Binding-site contacts:
Ligand atom C4 contacts residue ASN717 of chain 1.B at 4.2 Å.
Ligand atom C8 contacts residue LEU922 of chain 1.B at 3.6 Å (hydrophobic).
Ligand atom O6 contacts residue LEU922 of chain 1.B at 3.9 Å.
Ligand atom C6 contacts residue LEU922 of chain 1.B at 4.2 Å (hydrophobic).
Ligand atom O5 contacts residue GLN1071 of chain 1.B at 4.2 Å.
Ligand atom N2 contacts residue ASN717 of chain 1.B at 2.9 Å (h-bond).
Ligand atom C2 contacts residue ASN717 of chain 1.B at 2.5 Å.
Ligand atom C2 contacts residue GLN1071 of chain 1.B at 4.3 Å.
Ligand atom C1 contacts residue ASN717 of chain 1.B at 1.4 Å.
Ligand atom C3 contacts residue ASN717 of chain 1.B at 3.8 Å.
Ligand atom O4 contacts residue LEU922 of chain 1.B at 4.1 Å.
Ligand atom O7 contacts residue LEU922 of chain 1.B at 3.8 Å.
Ligand atom C7 contacts residue LEU922 of chain 1.B at 3.7 Å (hydrophobic).
Ligand atom C8 contacts residue ASN925 of chain 1.B at 4.3 Å.
Ligand atom O6 contacts residue GLN926 of chain 1.B at 3.7 Å.
Ligand atom C5 contacts residue LEU922 of chain 1.B at 3.8 Å (hydrophobic).
Ligand atom C4 contacts residue LEU922 of chain 1.B at 4.5 Å (hydrophobic).
Ligand atom O5 contacts residue ASN717 of chain 1.B at 2.4 Å (h-bond).
Ligand atom O7 contacts residue ASN717 of chain 1.B at 3.9 Å.
Ligand atom C1 contacts residue GLN1071 of chain 1.B at 4.2 Å.
Ligand atom N2 contacts residue LEU922 of chain 1.B at 4.4 Å.
Ligand atom C7 contacts residue ASN717 of chain 1.B at 3.6 Å.
Ligand atom C5 contacts residue ASN717 of chain 1.B at 3.7 Å.

Sequence of chain 1.B:
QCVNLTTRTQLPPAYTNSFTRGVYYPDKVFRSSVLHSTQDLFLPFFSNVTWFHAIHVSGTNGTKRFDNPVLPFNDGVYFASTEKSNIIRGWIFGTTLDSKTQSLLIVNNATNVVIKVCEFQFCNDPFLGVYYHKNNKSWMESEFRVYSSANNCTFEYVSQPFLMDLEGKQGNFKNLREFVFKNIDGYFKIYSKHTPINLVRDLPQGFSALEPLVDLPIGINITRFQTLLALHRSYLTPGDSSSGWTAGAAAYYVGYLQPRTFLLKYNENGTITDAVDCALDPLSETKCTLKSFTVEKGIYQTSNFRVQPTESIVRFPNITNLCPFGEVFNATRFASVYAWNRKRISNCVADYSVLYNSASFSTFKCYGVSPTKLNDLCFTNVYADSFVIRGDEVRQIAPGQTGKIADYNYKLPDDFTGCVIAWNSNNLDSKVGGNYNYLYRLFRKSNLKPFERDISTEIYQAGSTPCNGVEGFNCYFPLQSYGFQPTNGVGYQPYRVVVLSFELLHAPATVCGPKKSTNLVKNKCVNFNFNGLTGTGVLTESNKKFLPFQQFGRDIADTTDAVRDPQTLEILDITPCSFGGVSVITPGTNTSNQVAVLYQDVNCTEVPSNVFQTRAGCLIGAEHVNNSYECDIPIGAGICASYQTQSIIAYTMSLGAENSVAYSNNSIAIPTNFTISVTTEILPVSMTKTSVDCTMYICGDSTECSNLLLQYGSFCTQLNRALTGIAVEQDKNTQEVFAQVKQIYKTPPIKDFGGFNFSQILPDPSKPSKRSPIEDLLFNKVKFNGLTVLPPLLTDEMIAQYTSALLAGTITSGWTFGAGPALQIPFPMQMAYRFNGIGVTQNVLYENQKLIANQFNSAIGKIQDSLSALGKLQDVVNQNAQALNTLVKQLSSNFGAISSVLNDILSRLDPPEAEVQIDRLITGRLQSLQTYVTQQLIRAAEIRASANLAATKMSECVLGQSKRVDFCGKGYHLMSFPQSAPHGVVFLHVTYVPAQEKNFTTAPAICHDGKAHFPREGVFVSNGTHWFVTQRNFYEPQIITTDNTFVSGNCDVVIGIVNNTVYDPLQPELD

The small molecule below binds the protein below.
Small molecule (SMILES): CC(=O)N[C@H]1[C@H](O[C@H]2[C@H](O)[C@@H](NC(C)=O)CO[C@@H]2CO)O[C@H](CO)[C@@H](O)[C@@H]1O